Sequence of chain 1.C:
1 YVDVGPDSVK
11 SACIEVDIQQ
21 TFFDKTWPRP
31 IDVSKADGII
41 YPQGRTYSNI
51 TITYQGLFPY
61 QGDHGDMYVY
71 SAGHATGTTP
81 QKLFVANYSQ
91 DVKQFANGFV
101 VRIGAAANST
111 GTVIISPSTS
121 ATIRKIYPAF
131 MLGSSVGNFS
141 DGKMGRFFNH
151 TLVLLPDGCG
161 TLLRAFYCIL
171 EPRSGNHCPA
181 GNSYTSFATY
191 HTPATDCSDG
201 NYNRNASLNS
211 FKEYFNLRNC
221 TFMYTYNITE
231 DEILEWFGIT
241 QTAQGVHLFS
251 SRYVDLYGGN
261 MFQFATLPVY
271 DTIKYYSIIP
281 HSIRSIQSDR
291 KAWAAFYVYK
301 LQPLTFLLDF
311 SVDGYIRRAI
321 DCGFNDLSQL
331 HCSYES

Binding-site contacts:
Ligand atom N2 contacts residue ASN227 of chain 1.C at 2.9 Å (h-bond).
Ligand atom C1 contacts residue ARG204 of chain 1.C at 4.1 Å.
Ligand atom O5 contacts residue ASN227 of chain 1.C at 2.4 Å (h-bond).
Ligand atom O7 contacts residue ASN227 of chain 1.C at 3.2 Å (h-bond).
Ligand atom N2 contacts residue ASN201 of chain 1.C at 4.4 Å.
Ligand atom C3 contacts residue ASN227 of chain 1.C at 3.8 Å.
Ligand atom C8 contacts residue ASN227 of chain 1.C at 4.4 Å.
Ligand atom O7 contacts residue ASN201 of chain 1.C at 2.8 Å (h-bond).
Ligand atom C7 contacts residue ASN227 of chain 1.C at 3.2 Å.
Ligand atom C2 contacts residue ASN227 of chain 1.C at 2.5 Å.
Ligand atom C5 contacts residue ASN227 of chain 1.C at 3.8 Å.
Ligand atom C4 contacts residue ASN227 of chain 1.C at 4.3 Å.
Ligand atom C1 contacts residue ASN227 of chain 1.C at 1.5 Å.
Ligand atom C7 contacts residue ASN201 of chain 1.C at 3.5 Å.
Ligand atom C8 contacts residue ASN201 of chain 1.C at 4.0 Å.

This protein binds this small molecule.
Small molecule (SMILES): CC(=O)N[C@H]1[C@H](O[C@H]2[C@H](O)[C@@H](NC(C)=O)CO[C@@H]2CO)O[C@H](CO)[C@@H](O)[C@@H]1O